Binding-site contacts:
Ligand atom O5 contacts residue ASN1082 of chain 1.F at 2.3 Å (h-bond).
Ligand atom C2 contacts residue HIS1085 of chain 1.F at 4.3 Å.
Ligand atom O6 contacts residue PHE1087 of chain 1.F at 3.8 Å.
Ligand atom O7 contacts residue ASN1082 of chain 1.F at 3.4 Å (h-bond).
Ligand atom O6 contacts residue HIS1085 of chain 1.F at 4.2 Å.
Ligand atom O5 contacts residue PHE1087 of chain 1.F at 3.9 Å.
Ligand atom O5 contacts residue HIS1085 of chain 1.F at 3.9 Å.
Ligand atom C6 contacts residue HIS1085 of chain 1.F at 4.5 Å.
Ligand atom C5 contacts residue HIS1085 of chain 1.F at 3.4 Å.
Ligand atom C3 contacts residue HIS1085 of chain 1.F at 3.8 Å.
Ligand atom C1 contacts residue HIS1085 of chain 1.F at 3.8 Å.
Ligand atom C4 contacts residue ASN1082 of chain 1.F at 4.2 Å.
Ligand atom C1 contacts residue THR1084 of chain 1.F at 4.0 Å.
Ligand atom C2 contacts residue ASN1082 of chain 1.F at 2.4 Å.
Ligand atom C1 contacts residue ASN1082 of chain 1.F at 1.4 Å.
Ligand atom N2 contacts residue THR1084 of chain 1.F at 3.5 Å (h-bond).
Ligand atom C3 contacts residue ASN1082 of chain 1.F at 3.8 Å.
Ligand atom C5 contacts residue PHE1087 of chain 1.F at 4.3 Å (hydrophobic).
Ligand atom C6 contacts residue PHE1087 of chain 1.F at 3.9 Å (hydrophobic).
Ligand atom C5 contacts residue ASN1082 of chain 1.F at 3.6 Å.
Ligand atom C7 contacts residue ASN1082 of chain 1.F at 3.3 Å.
Ligand atom N2 contacts residue ASN1082 of chain 1.F at 2.9 Å (h-bond).
Ligand atom C4 contacts residue HIS1085 of chain 1.F at 4.0 Å.
Ligand atom C3 contacts residue THR1084 of chain 1.F at 4.1 Å.
Ligand atom O4 contacts residue HIS1085 of chain 1.F at 4.0 Å.
Ligand atom C8 contacts residue THR1084 of chain 1.F at 4.5 Å.
Ligand atom C2 contacts residue THR1084 of chain 1.F at 4.1 Å.
Ligand atom C8 contacts residue ASN1082 of chain 1.F at 3.6 Å.

Sequence of chain 1.F:
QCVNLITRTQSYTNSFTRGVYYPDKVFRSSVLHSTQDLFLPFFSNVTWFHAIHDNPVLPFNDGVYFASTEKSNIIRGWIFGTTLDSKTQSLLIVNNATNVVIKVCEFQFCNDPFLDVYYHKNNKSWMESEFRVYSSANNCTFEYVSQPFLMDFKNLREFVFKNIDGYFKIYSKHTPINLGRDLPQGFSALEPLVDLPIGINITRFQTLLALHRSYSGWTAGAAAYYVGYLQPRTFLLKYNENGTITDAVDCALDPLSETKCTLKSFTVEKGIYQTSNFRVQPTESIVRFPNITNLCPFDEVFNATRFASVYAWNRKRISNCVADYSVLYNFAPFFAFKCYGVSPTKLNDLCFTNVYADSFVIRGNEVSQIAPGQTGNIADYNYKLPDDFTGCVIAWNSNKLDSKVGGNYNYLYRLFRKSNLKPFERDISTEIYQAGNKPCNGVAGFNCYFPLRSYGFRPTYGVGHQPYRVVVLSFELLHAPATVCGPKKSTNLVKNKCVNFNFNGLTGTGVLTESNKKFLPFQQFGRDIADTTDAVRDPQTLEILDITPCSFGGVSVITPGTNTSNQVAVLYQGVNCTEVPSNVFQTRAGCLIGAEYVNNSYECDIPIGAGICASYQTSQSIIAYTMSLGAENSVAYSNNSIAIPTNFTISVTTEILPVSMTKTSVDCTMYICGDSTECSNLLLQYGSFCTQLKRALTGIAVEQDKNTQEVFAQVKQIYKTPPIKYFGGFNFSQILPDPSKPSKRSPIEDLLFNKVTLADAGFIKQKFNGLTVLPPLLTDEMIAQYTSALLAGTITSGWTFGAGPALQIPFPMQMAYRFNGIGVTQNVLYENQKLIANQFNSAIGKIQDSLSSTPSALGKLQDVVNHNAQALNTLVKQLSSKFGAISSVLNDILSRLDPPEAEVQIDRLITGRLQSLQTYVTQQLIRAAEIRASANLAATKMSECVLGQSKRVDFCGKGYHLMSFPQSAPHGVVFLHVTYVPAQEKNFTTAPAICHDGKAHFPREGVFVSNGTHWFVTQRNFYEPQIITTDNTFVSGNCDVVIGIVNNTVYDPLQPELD

The protein below binds the small molecule below.
Small molecule (SMILES): CC(=O)N[C@@H]1[C@@H](O)[C@H](O)[C@@H](CO)O[C@H]1O